Binding-site contacts:
Ligand atom NAA contacts residue TYR164 of chain 3.B at 3.3 Å (h-bond).
Ligand atom CAG contacts residue TYR164 of chain 3.B at 4.1 Å (hydrophobic).
Ligand atom CAI contacts residue HIS126 of chain 3.B at 3.9 Å.
Ligand atom CAI contacts residue TRP130 of chain 3.B at 3.0 Å (hydrophobic).
Ligand atom NAE contacts residue TRP130 of chain 3.B at 2.7 Å (h-bond).
Ligand atom CAG contacts residue MET218 of chain 3.B at 4.2 Å (hydrophobic).
Ligand atom NAF contacts residue THR165 of chain 3.B at 4.1 Å.
Ligand atom NAF contacts residue TRP130 of chain 3.B at 3.5 Å (h-bond).
Ligand atom CAI contacts residue TYR164 of chain 3.B at 4.1 Å (hydrophobic).
Ligand atom CAH contacts residue ARG167 of chain 3.B at 3.8 Å.
Ligand atom OAC contacts residue HIS259 of chain 3.B at 2.9 Å (h-bond).
Ligand atom CAI contacts residue GLY166 of chain 3.B at 4.2 Å.
Ligand atom NAE contacts residue HIS126 of chain 3.B at 2.9 Å (h-bond).
Ligand atom NAF contacts residue GLY166 of chain 3.B at 3.8 Å.
Ligand atom NAA contacts residue ASN34 of chain 3.B at 3.9 Å.
Ligand atom OAC contacts residue LEU54 of chain 3.B at 4.0 Å.
Ligand atom CAG contacts residue ASN34 of chain 3.B at 4.2 Å.
Ligand atom CAD contacts residue HIS126 of chain 3.B at 3.8 Å.
Ligand atom NAA contacts residue TYR211 of chain 3.B at 4.1 Å.
Ligand atom CAG contacts residue TRP130 of chain 3.B at 3.7 Å (hydrophobic).
Ligand atom NAE contacts residue TYR164 of chain 3.B at 3.8 Å.
Ligand atom CAH contacts residue TRP130 of chain 3.B at 3.4 Å (hydrophobic).
Ligand atom NAE contacts residue THR165 of chain 3.B at 3.3 Å (h-bond).
Ligand atom NAA contacts residue HIS259 of chain 3.B at 4.0 Å.
Ligand atom NAB contacts residue PHE53 of chain 3.B at 3.1 Å.
Ligand atom CAD contacts residue GLY166 of chain 3.B at 3.3 Å.
Ligand atom CAD contacts residue THR165 of chain 3.B at 2.9 Å.
Ligand atom NAE contacts residue GLY166 of chain 3.B at 3.6 Å.
Ligand atom CAG contacts residue GLU36 of chain 3.B at 3.9 Å.
Ligand atom CAD contacts residue TRP130 of chain 3.B at 3.0 Å (hydrophobic).
Ligand atom NAF contacts residue ARG167 of chain 3.B at 2.8 Å (salt-bridge).
Ligand atom NAB contacts residue TRP130 of chain 3.B at 3.5 Å.
Ligand atom NAA contacts residue MET218 of chain 3.B at 3.6 Å.
Ligand atom CAG contacts residue HIS259 of chain 3.B at 3.9 Å.
Ligand atom NAB contacts residue ARG167 of chain 3.B at 4.2 Å.
Ligand atom OAC contacts residue TRP130 of chain 3.B at 3.2 Å.
Ligand atom CAD contacts residue ARG167 of chain 3.B at 3.4 Å.
Ligand atom OAC contacts residue ASN34 of chain 3.B at 4.0 Å.
Ligand atom CAG contacts residue HIS126 of chain 3.B at 4.2 Å.
Ligand atom OAC contacts residue GLU36 of chain 3.B at 3.2 Å (salt-bridge).

Sequence of chain 3.B:
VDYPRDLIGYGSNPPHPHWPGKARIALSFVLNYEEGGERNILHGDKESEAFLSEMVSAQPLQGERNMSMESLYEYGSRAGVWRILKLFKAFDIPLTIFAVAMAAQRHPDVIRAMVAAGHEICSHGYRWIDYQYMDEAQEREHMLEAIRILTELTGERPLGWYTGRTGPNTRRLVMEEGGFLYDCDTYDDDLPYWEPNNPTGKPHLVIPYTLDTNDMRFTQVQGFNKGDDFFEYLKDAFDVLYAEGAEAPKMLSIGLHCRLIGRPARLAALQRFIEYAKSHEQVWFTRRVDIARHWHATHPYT

This protein binds this small molecule.
Small molecule (SMILES): NC(=O)c1nc[nH]c1N